Binding-site contacts:
Ligand atom O20 contacts residue CYS95 of chain 1.A at 3.3 Å.
Ligand atom C21 contacts residue TYR56 of chain 1.A at 3.5 Å (hydrophobic).
Ligand atom O20 contacts residue VAL46 of chain 1.A at 4.1 Å.
Ligand atom C18 contacts residue PHE42 of chain 1.A at 3.9 Å (hydrophobic).
Ligand atom C17 contacts residue PHE42 of chain 1.A at 4.2 Å (hydrophobic).
Ligand atom C24 contacts residue LEU51 of chain 1.A at 4.1 Å (hydrophobic).
Ligand atom C16 contacts residue ILE105 of chain 1.A at 3.9 Å (hydrophobic).
Ligand atom C06 contacts residue ILE105 of chain 1.A at 4.2 Å (hydrophobic).
Ligand atom C12 contacts residue PRO41 of chain 1.A at 4.2 Å (hydrophobic).
Ligand atom C07 contacts residue PRO41 of chain 1.A at 4.1 Å (hydrophobic).
Ligand atom C15 contacts residue ILE105 of chain 1.A at 3.7 Å (hydrophobic).
Ligand atom C08 contacts residue PRO41 of chain 1.A at 3.9 Å (hydrophobic).
Ligand atom C19 contacts residue CYS95 of chain 1.A at 3.9 Å (hydrophobic).
Ligand atom C17 contacts residue PRO41 of chain 1.A at 4.3 Å (hydrophobic).
Ligand atom N11 contacts residue TRP40 of chain 1.A at 3.6 Å.
Ligand atom C21 contacts residue VAL46 of chain 1.A at 4.3 Å (hydrophobic).
Ligand atom C13 contacts residue LEU51 of chain 1.A at 3.8 Å (hydrophobic).
Ligand atom C22 contacts residue ASN99 of chain 1.A at 3.7 Å.
Ligand atom C19 contacts residue TYR56 of chain 1.A at 3.5 Å (hydrophobic).
Ligand atom O20 contacts residue TYR56 of chain 1.A at 2.8 Å (h-bond).
Ligand atom C17 contacts residue VAL46 of chain 1.A at 3.8 Å (hydrophobic).
Ligand atom C08 contacts residue LEU51 of chain 1.A at 4.1 Å (hydrophobic).
Ligand atom N23 contacts residue ILE105 of chain 1.A at 3.8 Å.
Ligand atom C13 contacts residue PRO41 of chain 1.A at 3.9 Å (hydrophobic).
Ligand atom C09 contacts residue PRO41 of chain 1.A at 4.2 Å (hydrophobic).
Ligand atom C19 contacts residue ASN99 of chain 1.A at 4.3 Å.
Ligand atom N14 contacts residue ILE105 of chain 1.A at 3.8 Å.
Ligand atom C06 contacts residue LEU51 of chain 1.A at 4.2 Å (hydrophobic).
Ligand atom C18 contacts residue VAL46 of chain 1.A at 3.5 Å (hydrophobic).
Ligand atom C19 contacts residue VAL46 of chain 1.A at 3.7 Å (hydrophobic).
Ligand atom N14 contacts residue PRO41 of chain 1.A at 3.7 Å.
Ligand atom C21 contacts residue TYR98 of chain 1.A at 4.1 Å (hydrophobic).
Ligand atom C15 contacts residue LEU51 of chain 1.A at 4.1 Å (hydrophobic).
Ligand atom C12 contacts residue TRP40 of chain 1.A at 3.8 Å (hydrophobic).
Ligand atom O20 contacts residue ASN94 of chain 1.A at 3.7 Å.
Ligand atom C21 contacts residue ASN99 of chain 1.A at 3.4 Å.
Ligand atom N14 contacts residue LEU51 of chain 1.A at 3.9 Å.
Ligand atom C17 contacts residue ILE105 of chain 1.A at 4.2 Å (hydrophobic).
Ligand atom C07 contacts residue LEU51 of chain 1.A at 3.9 Å (hydrophobic).
Ligand atom C07 contacts residue ILE105 of chain 1.A at 4.0 Å (hydrophobic).

Sequence of chain 1.A:
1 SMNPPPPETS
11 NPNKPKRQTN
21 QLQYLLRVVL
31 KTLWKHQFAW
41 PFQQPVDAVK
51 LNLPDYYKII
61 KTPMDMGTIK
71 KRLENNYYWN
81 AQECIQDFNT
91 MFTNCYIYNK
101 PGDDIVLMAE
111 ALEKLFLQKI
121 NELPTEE

A small-molecule ligand and the protein it binds are described below.
Small molecule (SMILES): Oc1ccc(-c2nc(-c3ccc(F)cc3)c(-c3ccncc3)[nH]2)cc1